Sequence of chain 1.A:
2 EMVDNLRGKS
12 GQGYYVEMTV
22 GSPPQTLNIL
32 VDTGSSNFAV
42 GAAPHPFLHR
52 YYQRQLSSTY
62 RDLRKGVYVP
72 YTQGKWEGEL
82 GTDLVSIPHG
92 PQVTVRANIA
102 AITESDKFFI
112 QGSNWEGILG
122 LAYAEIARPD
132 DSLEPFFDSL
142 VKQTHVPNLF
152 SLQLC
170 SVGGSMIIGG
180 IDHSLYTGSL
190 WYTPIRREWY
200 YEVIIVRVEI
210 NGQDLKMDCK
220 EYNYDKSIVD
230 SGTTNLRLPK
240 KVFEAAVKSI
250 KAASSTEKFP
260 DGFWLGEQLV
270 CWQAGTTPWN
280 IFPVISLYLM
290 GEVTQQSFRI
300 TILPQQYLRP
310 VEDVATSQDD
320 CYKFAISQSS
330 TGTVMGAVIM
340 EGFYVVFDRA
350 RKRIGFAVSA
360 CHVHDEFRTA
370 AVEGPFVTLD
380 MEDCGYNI

Binding-site contacts:
Ligand atom N8 contacts residue GLY231 of chain 1.A at 2.9 Å (h-bond).
Ligand atom O13 contacts residue ASP33 of chain 1.A at 2.5 Å (salt-bridge).
Ligand atom C31 contacts residue THR233 of chain 1.A at 3.6 Å.
Ligand atom N23 contacts residue GLN74 of chain 1.A at 3.5 Å (h-bond).
Ligand atom C11 contacts residue GLY231 of chain 1.A at 3.6 Å.
Ligand atom C39 contacts residue GLY35 of chain 1.A at 3.3 Å.
Ligand atom C32 contacts residue GLN13 of chain 1.A at 3.6 Å.
Ligand atom O9 contacts residue THR73 of chain 1.A at 3.2 Å.
Ligand atom C21 contacts residue GLN74 of chain 1.A at 3.1 Å.
Ligand atom C41 contacts residue SER36 of chain 1.A at 3.5 Å.
Ligand atom N16 contacts residue GLY35 of chain 1.A at 3.2 Å (h-bond).
Ligand atom O29 contacts residue THR233 of chain 1.A at 3.3 Å (h-bond).
Ligand atom C36 contacts residue THR73 of chain 1.A at 3.6 Å.
Ligand atom C37 contacts residue THR73 of chain 1.A at 3.2 Å.
Ligand atom C17 contacts residue GLY35 of chain 1.A at 3.5 Å.
Ligand atom C19 contacts residue LEU31 of chain 1.A at 3.6 Å (hydrophobic).
Ligand atom O9 contacts residue GLN74 of chain 1.A at 3.0 Å (h-bond).
Ligand atom C32 contacts residue GLY14 of chain 1.A at 3.6 Å.
Ligand atom C6 contacts residue GLN74 of chain 1.A at 3.5 Å.
Ligand atom C15 contacts residue ASP229 of chain 1.A at 3.2 Å.
Ligand atom O13 contacts residue SER36 of chain 1.A at 3.5 Å.
Ligand atom C21 contacts residue PHE109 of chain 1.A at 3.5 Å (hydrophobic).
Ligand atom C31 contacts residue GLN74 of chain 1.A at 3.5 Å.
Ligand atom O29 contacts residue ASN234 of chain 1.A at 2.9 Å (h-bond).
Ligand atom C35 contacts residue PRO71 of chain 1.A at 3.4 Å (hydrophobic).
Ligand atom C22 contacts residue GLN74 of chain 1.A at 3.2 Å.
Ligand atom C12 contacts residue ASP33 of chain 1.A at 3.3 Å.
Ligand atom C18 contacts residue GLY231 of chain 1.A at 3.6 Å.
Ligand atom C11 contacts residue ILE119 of chain 1.A at 3.6 Å (hydrophobic).
Ligand atom O29 contacts residue THR232 of chain 1.A at 3.4 Å.
Ligand atom N16 contacts residue ASP229 of chain 1.A at 2.6 Å (salt-bridge).
Ligand atom O9 contacts residue TYR72 of chain 1.A at 3.5 Å.
Ligand atom O13 contacts residue TYR72 of chain 1.A at 3.3 Å.
Ligand atom C30 contacts residue THR233 of chain 1.A at 3.2 Å.
Ligand atom C17 contacts residue ASP229 of chain 1.A at 3.5 Å.
Ligand atom C11 contacts residue ASP33 of chain 1.A at 3.4 Å.
Ligand atom C2 contacts residue GLY231 of chain 1.A at 3.2 Å.
Ligand atom C30 contacts residue GLY12 of chain 1.A at 3.4 Å.
Ligand atom O13 contacts residue GLY35 of chain 1.A at 3.5 Å (h-bond).
Ligand atom C15 contacts residue THR232 of chain 1.A at 3.6 Å.

A protein and the small-molecule ligand that binds it are described below.
Small molecule (SMILES): CCn1ccc2c(N3CCCC3=O)cc(C(=O)N[C@@H](Cc3ccccc3)[C@H](O)CNCc3cccc(OC)c3)cc21